Sequence of chain 1.A:
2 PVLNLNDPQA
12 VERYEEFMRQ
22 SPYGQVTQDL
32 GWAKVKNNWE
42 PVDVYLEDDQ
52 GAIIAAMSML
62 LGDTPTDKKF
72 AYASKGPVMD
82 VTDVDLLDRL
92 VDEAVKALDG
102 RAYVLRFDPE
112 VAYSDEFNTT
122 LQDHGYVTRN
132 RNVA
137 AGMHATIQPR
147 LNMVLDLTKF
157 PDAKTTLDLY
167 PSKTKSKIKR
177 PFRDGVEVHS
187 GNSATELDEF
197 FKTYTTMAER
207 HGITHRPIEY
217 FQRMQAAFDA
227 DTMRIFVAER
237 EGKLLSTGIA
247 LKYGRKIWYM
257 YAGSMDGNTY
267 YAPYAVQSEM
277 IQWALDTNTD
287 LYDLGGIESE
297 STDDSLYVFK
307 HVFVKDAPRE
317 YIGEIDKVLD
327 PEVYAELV

This small molecule binds to this protein.
Small molecule (SMILES): C[C@H](N)C(=O)N[C@H](CCC(=O)N[C@@H](CS)C(=O)N[C@H](C)C(=O)N[C@H](C)C(=O)O)C(=O)O

Binding-site contacts:
Ligand atom CB contacts residue TRP254 of chain 1.A at 3.8 Å (hydrophobic).
Ligand atom CB contacts residue TRP33 of chain 1.A at 3.9 Å (hydrophobic).
Ligand atom CA contacts residue MUB1 of chain 1.F at 2.6 Å.
Ligand atom C contacts residue TYR216 of chain 1.A at 3.3 Å (hydrophobic).
Ligand atom OXT contacts residue TYR216 of chain 1.A at 3.2 Å (h-bond).
Ligand atom CB contacts residue ILE143 of chain 1.A at 3.6 Å (hydrophobic).
Ligand atom SG contacts residue MET139 of chain 1.A at 3.5 Å (h-bond).
Ligand atom C contacts residue ARG212 of chain 1.A at 3.6 Å.
Ligand atom N contacts residue GLN144 of chain 1.A at 3.0 Å (h-bond).
Ligand atom CD contacts residue MET139 of chain 1.A at 3.9 Å (hydrophobic).
Ligand atom O contacts residue MUB1 of chain 1.F at 3.8 Å.
Ligand atom O contacts residue TYR257 of chain 1.A at 2.5 Å (h-bond).
Ligand atom N contacts residue ILE143 of chain 1.A at 3.8 Å.
Ligand atom O contacts residue TYR216 of chain 1.A at 2.6 Å (h-bond).
Ligand atom CB contacts residue HIS140 of chain 1.A at 3.7 Å.
Ligand atom CB contacts residue GLN144 of chain 1.A at 3.7 Å.
Ligand atom O contacts residue THR142 of chain 1.A at 3.6 Å.
Ligand atom SG contacts residue A9Z8 of chain 1.C at 1.9 Å.
Ligand atom C contacts residue LYS37 of chain 1.A at 3.8 Å.
Ligand atom OE1 contacts residue MET139 of chain 1.A at 3.1 Å (h-bond).
Ligand atom O contacts residue ARG212 of chain 1.A at 3.0 Å (salt-bridge).
Ligand atom O contacts residue GLN144 of chain 1.A at 3.5 Å (h-bond).
Ligand atom O contacts residue ILE143 of chain 1.A at 3.9 Å.
Ligand atom OE1 contacts residue ILE143 of chain 1.A at 3.7 Å.
Ligand atom OXT contacts residue TRP33 of chain 1.A at 3.7 Å.
Ligand atom OXT contacts residue LYS37 of chain 1.A at 2.8 Å (salt-bridge).
Ligand atom CA contacts residue GLN144 of chain 1.A at 3.6 Å.
Ligand atom CB contacts residue MUB1 of chain 1.F at 3.4 Å.
Ligand atom C contacts residue TRP33 of chain 1.A at 3.7 Å (hydrophobic).
Ligand atom C contacts residue MUB1 of chain 1.F at 3.6 Å.
Ligand atom N contacts residue MUB1 of chain 1.F at 3.8 Å.
Ligand atom OXT contacts residue ARG212 of chain 1.A at 3.4 Å (salt-bridge).
Ligand atom O contacts residue UDP1 of chain 1.E at 3.9 Å.
Ligand atom CB contacts residue A9Z8 of chain 1.C at 3.1 Å.
Ligand atom O contacts residue PRO145 of chain 1.A at 3.4 Å.
Ligand atom C contacts residue TYR257 of chain 1.A at 3.5 Å (hydrophobic).
Ligand atom N contacts residue MUB1 of chain 1.F at 1.4 Å.
Ligand atom O contacts residue TRP33 of chain 1.A at 3.7 Å.
Ligand atom C contacts residue GLN144 of chain 1.A at 3.8 Å.
Ligand atom CA contacts residue ILE143 of chain 1.A at 3.6 Å (hydrophobic).